Sequence of chain 2.A:
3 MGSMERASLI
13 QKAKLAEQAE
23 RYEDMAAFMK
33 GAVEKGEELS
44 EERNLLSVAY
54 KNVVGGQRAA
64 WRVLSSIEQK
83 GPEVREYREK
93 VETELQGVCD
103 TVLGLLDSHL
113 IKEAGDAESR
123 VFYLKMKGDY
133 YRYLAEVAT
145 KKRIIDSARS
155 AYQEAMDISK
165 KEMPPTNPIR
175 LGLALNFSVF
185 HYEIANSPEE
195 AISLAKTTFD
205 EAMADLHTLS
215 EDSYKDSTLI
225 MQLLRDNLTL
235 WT

This protein binds this small molecule.
Small molecule (SMILES): CC[C@H](C)[C@H](NC(=O)[C@H](COP(=O)(O)O)NC(=O)CNC(=O)[C@H](C)N)C(=O)N1CCC[C@H]1C(=O)NCC=O

Binding-site contacts:
Ligand atom CB contacts residue ARG134 of chain 2.A at 3.9 Å.
Ligand atom O2P contacts residue ARG61 of chain 2.A at 2.9 Å (salt-bridge).
Ligand atom CG1 contacts residue LEU179 of chain 2.A at 3.8 Å (hydrophobic).
Ligand atom O1P contacts residue TYR135 of chain 2.A at 3.8 Å.
Ligand atom CG1 contacts residue GLY176 of chain 2.A at 3.8 Å.
Ligand atom CB contacts residue TRP235 of chain 2.A at 3.5 Å (hydrophobic).
Ligand atom CA contacts residue ASN180 of chain 2.A at 3.5 Å.
Ligand atom CA contacts residue LEU179 of chain 2.A at 4.0 Å (hydrophobic).
Ligand atom CB contacts residue ASN180 of chain 2.A at 3.4 Å.
Ligand atom C contacts residue VAL183 of chain 2.A at 3.9 Å (hydrophobic).
Ligand atom O2P contacts residue TYR135 of chain 2.A at 4.0 Å.
Ligand atom C contacts residue ASN231 of chain 2.A at 3.8 Å.
Ligand atom N contacts residue ASN180 of chain 2.A at 3.0 Å (h-bond).
Ligand atom N contacts residue LEU234 of chain 2.A at 3.4 Å.
Ligand atom CA contacts residue ASN231 of chain 2.A at 3.8 Å.
Ligand atom CD contacts residue LEU227 of chain 2.A at 3.9 Å (hydrophobic).
Ligand atom P contacts residue ARG61 of chain 2.A at 3.6 Å.
Ligand atom P contacts residue ARG134 of chain 2.A at 3.8 Å.
Ligand atom CB contacts residue ASN180 of chain 2.A at 3.9 Å.
Ligand atom O contacts residue GLU187 of chain 2.A at 3.4 Å (salt-bridge).
Ligand atom O2P contacts residue ARG134 of chain 2.A at 2.8 Å (salt-bridge).
Ligand atom C contacts residue LEU179 of chain 2.A at 3.8 Å (hydrophobic).
Ligand atom CA contacts residue ASN180 of chain 2.A at 4.0 Å.
Ligand atom O contacts residue LEU179 of chain 2.A at 3.8 Å.
Ligand atom O1P contacts residue ARG61 of chain 2.A at 2.7 Å (salt-bridge).
Ligand atom N contacts residue LEU179 of chain 2.A at 3.5 Å.
Ligand atom O contacts residue LYS54 of chain 2.A at 3.7 Å.
Ligand atom C contacts residue ASN231 of chain 2.A at 4.0 Å.
Ligand atom CA contacts residue LEU234 of chain 2.A at 3.9 Å (hydrophobic).
Ligand atom O3P contacts residue TYR135 of chain 2.A at 2.5 Å (h-bond).
Ligand atom N contacts residue ASN231 of chain 2.A at 2.9 Å (h-bond).
Ligand atom CB contacts residue GLU187 of chain 2.A at 3.3 Å.
Ligand atom O contacts residue ASN231 of chain 2.A at 2.9 Å (h-bond).
Ligand atom CA contacts residue ASN231 of chain 2.A at 3.8 Å.
Ligand atom O3P contacts residue ARG134 of chain 2.A at 2.8 Å (salt-bridge).
Ligand atom O contacts residue VAL183 of chain 2.A at 3.5 Å.
Ligand atom O contacts residue LYS54 of chain 2.A at 3.9 Å.
Ligand atom O contacts residue VAL51 of chain 2.A at 3.8 Å.
Ligand atom P contacts residue TYR135 of chain 2.A at 3.7 Å.
Ligand atom C contacts residue ASN180 of chain 2.A at 3.7 Å.